Sequence of chain 1.C:
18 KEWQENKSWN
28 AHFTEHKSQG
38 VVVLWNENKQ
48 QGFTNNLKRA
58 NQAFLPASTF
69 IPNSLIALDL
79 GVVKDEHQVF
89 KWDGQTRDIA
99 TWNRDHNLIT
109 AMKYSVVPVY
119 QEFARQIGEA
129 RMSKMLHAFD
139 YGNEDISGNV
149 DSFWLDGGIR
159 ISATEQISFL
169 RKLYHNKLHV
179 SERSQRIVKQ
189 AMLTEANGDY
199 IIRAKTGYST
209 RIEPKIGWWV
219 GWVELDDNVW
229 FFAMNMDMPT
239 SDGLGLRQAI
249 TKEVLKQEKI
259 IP

Binding-site contacts:
Ligand atom C2 contacts residue ARG169 of chain 1.C at 3.5 Å.
Ligand atom C4 contacts residue SER166 of chain 1.C at 3.4 Å.
Ligand atom C2 contacts residue TRP42 of chain 1.C at 4.2 Å (hydrophobic).
Ligand atom C3 contacts residue ARG169 of chain 1.C at 3.6 Å.
Ligand atom C1 contacts residue ARG169 of chain 1.C at 3.6 Å.
Ligand atom C3 contacts residue SER166 of chain 1.C at 3.6 Å.
Ligand atom OH contacts residue ARG169 of chain 1.C at 4.4 Å.
Ligand atom OH contacts residue TRP20 of chain 1.C at 4.1 Å.
Ligand atom OH contacts residue TRP42 of chain 1.C at 3.6 Å.
Ligand atom OH contacts residue ILE165 of chain 1.C at 4.4 Å.

The protein below binds the small molecule below.
Small molecule (SMILES): CCCCO